The protein below binds the small molecule below.
Small molecule (SMILES): NCC(=O)O

Sequence of chain 1.C:
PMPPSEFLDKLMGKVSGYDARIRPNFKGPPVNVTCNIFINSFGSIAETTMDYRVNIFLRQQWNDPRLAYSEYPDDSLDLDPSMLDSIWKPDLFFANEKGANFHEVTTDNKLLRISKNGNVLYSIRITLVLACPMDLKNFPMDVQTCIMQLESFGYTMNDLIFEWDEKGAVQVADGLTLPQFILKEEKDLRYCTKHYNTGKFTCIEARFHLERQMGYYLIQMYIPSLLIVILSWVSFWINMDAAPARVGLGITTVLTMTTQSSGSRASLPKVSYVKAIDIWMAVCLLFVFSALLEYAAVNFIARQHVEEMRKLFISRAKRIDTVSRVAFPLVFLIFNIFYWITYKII

Binding-site contacts:
Ligand atom CA contacts residue TYR226 of chain 1.C at 4.3 Å (hydrophobic).
Ligand atom C contacts residue ARG89 of chain 1.B at 3.3 Å.
Ligand atom OXT contacts residue ARG89 of chain 1.B at 3.0 Å (salt-bridge).
Ligand atom N contacts residue PHE183 of chain 1.C at 2.8 Å (h-bond).
Ligand atom N contacts residue PHE231 of chain 1.C at 3.3 Å.
Ligand atom CA contacts residue SER182 of chain 1.C at 4.1 Å.
Ligand atom CA contacts residue PHE123 of chain 1.C at 4.4 Å (hydrophobic).
Ligand atom O contacts residue ARG89 of chain 1.B at 2.8 Å (salt-bridge).
Ligand atom O contacts residue TYR226 of chain 1.C at 3.2 Å.
Ligand atom CA contacts residue PHE231 of chain 1.C at 4.1 Å (hydrophobic).
Ligand atom C contacts residue PHE231 of chain 1.C at 4.0 Å (hydrophobic).
Ligand atom OXT contacts residue PHE87 of chain 1.B at 3.2 Å.
Ligand atom C contacts residue TYR226 of chain 1.C at 4.0 Å (hydrophobic).
Ligand atom CA contacts residue PHE183 of chain 1.C at 3.7 Å (hydrophobic).
Ligand atom OXT contacts residue SER153 of chain 1.B at 3.8 Å.
Ligand atom CA contacts residue PHE87 of chain 1.B at 3.9 Å (hydrophobic).
Ligand atom C contacts residue PHE87 of chain 1.B at 3.8 Å (hydrophobic).
Ligand atom O contacts residue THR228 of chain 1.C at 4.2 Å.
Ligand atom O contacts residue PHE231 of chain 1.C at 3.2 Å.
Ligand atom C contacts residue PHE183 of chain 1.C at 4.4 Å (hydrophobic).
Ligand atom OXT contacts residue PHE183 of chain 1.C at 4.0 Å.
Ligand atom N contacts residue SER182 of chain 1.C at 3.2 Å (h-bond).

Sequence of chain 1.B:
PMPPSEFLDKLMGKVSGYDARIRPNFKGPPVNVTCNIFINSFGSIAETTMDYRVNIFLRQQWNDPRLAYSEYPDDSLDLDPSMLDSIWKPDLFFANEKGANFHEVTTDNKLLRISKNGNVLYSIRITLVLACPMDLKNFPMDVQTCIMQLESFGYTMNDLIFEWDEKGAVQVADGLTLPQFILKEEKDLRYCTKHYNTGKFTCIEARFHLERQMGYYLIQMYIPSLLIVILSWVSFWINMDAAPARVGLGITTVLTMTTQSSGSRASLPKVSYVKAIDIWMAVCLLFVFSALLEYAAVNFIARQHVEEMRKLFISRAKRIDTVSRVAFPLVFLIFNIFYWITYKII